A protein and the small-molecule ligand that binds it are described below.
Small molecule (SMILES): Nc1nc2c(ncn2[C@@H]2O[C@H](CO[P](=O)(O)O[P](=O)(O)CP(=O)(O)O)[C@@H](O)[C@H]2O)c(=O)[nH]1

Sequence of chain 1.B:
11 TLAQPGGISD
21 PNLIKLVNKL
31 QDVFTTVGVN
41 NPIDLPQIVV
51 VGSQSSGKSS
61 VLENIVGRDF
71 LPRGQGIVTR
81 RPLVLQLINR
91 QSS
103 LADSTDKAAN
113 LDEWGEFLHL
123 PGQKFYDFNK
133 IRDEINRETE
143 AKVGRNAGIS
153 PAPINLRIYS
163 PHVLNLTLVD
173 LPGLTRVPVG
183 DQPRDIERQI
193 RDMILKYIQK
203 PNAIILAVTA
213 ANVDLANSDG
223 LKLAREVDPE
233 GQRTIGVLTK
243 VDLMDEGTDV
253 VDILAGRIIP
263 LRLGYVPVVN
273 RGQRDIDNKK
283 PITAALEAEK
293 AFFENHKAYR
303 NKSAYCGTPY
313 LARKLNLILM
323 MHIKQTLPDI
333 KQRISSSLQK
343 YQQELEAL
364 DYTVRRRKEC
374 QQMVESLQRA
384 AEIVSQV

Binding-site contacts:
Ligand atom O1G contacts residue MG1 of chain 1.H at 2.0 Å.
Ligand atom PB contacts residue LYS58 of chain 1.B at 3.5 Å.
Ligand atom O3A contacts residue GLY57 of chain 1.B at 3.2 Å.
Ligand atom O1A contacts residue GLY57 of chain 1.B at 3.5 Å.
Ligand atom O2' contacts residue ILE278 of chain 1.B at 3.4 Å.
Ligand atom O2A contacts residue GLY74 of chain 1.B at 3.4 Å (h-bond).
Ligand atom O3G contacts residue THR79 of chain 1.B at 3.3 Å (h-bond).
Ligand atom O1A contacts residue SER60 of chain 1.B at 2.6 Å (h-bond).
Ligand atom C5' contacts residue GLY74 of chain 1.B at 3.4 Å.
Ligand atom O3G contacts residue GLN54 of chain 1.B at 3.1 Å (h-bond).
Ligand atom O2G contacts residue SER55 of chain 1.B at 3.3 Å (h-bond).
Ligand atom O2A contacts residue ARG73 of chain 1.B at 3.3 Å.
Ligand atom O1G contacts residue THR79 of chain 1.B at 2.7 Å (h-bond).
Ligand atom O2B contacts residue MG1 of chain 1.H at 2.1 Å.
Ligand atom O2B contacts residue LYS58 of chain 1.B at 3.4 Å (salt-bridge).
Ligand atom N1 contacts residue ASN272 of chain 1.B at 3.3 Å (h-bond).
Ligand atom O2' contacts residue GLN275 of chain 1.B at 3.2 Å (h-bond).
Ligand atom PB contacts residue MG1 of chain 1.H at 3.4 Å.
Ligand atom O3' contacts residue GLN275 of chain 1.B at 2.6 Å (h-bond).
Ligand atom O2' contacts residue GLY274 of chain 1.B at 3.1 Å.
Ligand atom N1 contacts residue ASP244 of chain 1.B at 3.0 Å (salt-bridge).
Ligand atom O2G contacts residue LYS58 of chain 1.B at 3.0 Å (salt-bridge).
Ligand atom C2' contacts residue ARG273 of chain 1.B at 3.5 Å.
Ligand atom O2' contacts residue ARG273 of chain 1.B at 2.7 Å (salt-bridge).
Ligand atom N2 contacts residue ASP244 of chain 1.B at 2.8 Å (salt-bridge).
Ligand atom O1B contacts residue SER56 of chain 1.B at 3.3 Å (h-bond).
Ligand atom O1B contacts residue LYS58 of chain 1.B at 2.8 Å (salt-bridge).
Ligand atom O6 contacts residue LYS242 of chain 1.B at 3.0 Å (salt-bridge).
Ligand atom O2G contacts residue GLN54 of chain 1.B at 3.3 Å.
Ligand atom O1B contacts residue GLY57 of chain 1.B at 2.9 Å (h-bond).
Ligand atom C3B contacts residue MG1 of chain 1.H at 3.6 Å.
Ligand atom C3' contacts residue GLY74 of chain 1.B at 3.6 Å.
Ligand atom O6 contacts residue ASN272 of chain 1.B at 2.8 Å (h-bond).
Ligand atom C6 contacts residue LYS242 of chain 1.B at 3.6 Å.
Ligand atom PG contacts residue MG1 of chain 1.H at 3.2 Å.
Ligand atom N2 contacts residue LEU245 of chain 1.B at 3.0 Å.
Ligand atom C6 contacts residue ASN272 of chain 1.B at 3.4 Å.
Ligand atom N3 contacts residue GLY274 of chain 1.B at 3.5 Å.
Ligand atom O3G contacts residue VAL78 of chain 1.B at 2.6 Å (h-bond).
Ligand atom O2B contacts residue SER59 of chain 1.B at 2.9 Å (h-bond).